This small molecule binds to this protein.
Small molecule (SMILES): O=c1[nH]cnc2c1ncn2[C@@H]1O[C@H](COP(=O)(O)O)[C@@H](O)[C@H]1O

Binding-site contacts:
Ligand atom O3P contacts residue SER388 of chain 1.H at 2.8 Å (h-bond).
Ligand atom O3P contacts residue TYR411 of chain 1.H at 2.6 Å (h-bond).
Ligand atom O6 contacts residue GLY413 of chain 1.H at 3.1 Å.
Ligand atom O3' contacts residue ASP364 of chain 1.H at 2.5 Å (salt-bridge).
Ligand atom O2' contacts residue ASP364 of chain 1.H at 2.6 Å (salt-bridge).
Ligand atom C3' contacts residue ASP364 of chain 1.H at 3.4 Å.
Ligand atom N1 contacts residue GLN441 of chain 1.H at 2.8 Å (h-bond).
Ligand atom O5' contacts residue GLY328 of chain 1.H at 3.3 Å.
Ligand atom O5' contacts residue GLY365 of chain 1.H at 3.4 Å.
Ligand atom O2' contacts residue ARG322 of chain 1.H at 3.4 Å (salt-bridge).
Ligand atom C2 contacts residue CYS331 of chain 1.H at 3.2 Å (hydrophobic).
Ligand atom O6 contacts residue SER416 of chain 1.H at 3.5 Å (h-bond).
Ligand atom P contacts residue SER388 of chain 1.H at 3.6 Å.
Ligand atom O3' contacts residue SER68 of chain 1.H at 2.6 Å (h-bond).
Ligand atom O6 contacts residue MET414 of chain 1.H at 3.2 Å (h-bond).
Ligand atom C3' contacts residue SER68 of chain 1.H at 3.3 Å.
Ligand atom N1 contacts residue NAD1 of chain 1.W at 3.5 Å.
Ligand atom O3' contacts residue ARG322 of chain 1.H at 3.1 Å (salt-bridge).
Ligand atom C5 contacts residue ILE330 of chain 1.H at 3.5 Å (hydrophobic).
Ligand atom C2' contacts residue ARG322 of chain 1.H at 3.5 Å.
Ligand atom O1P contacts residue GLY328 of chain 1.H at 3.4 Å.
Ligand atom O1P contacts residue GLY366 of chain 1.H at 2.9 Å (h-bond).
Ligand atom C6 contacts residue GLY413 of chain 1.H at 3.6 Å.
Ligand atom O6 contacts residue GLY415 of chain 1.H at 2.7 Å (h-bond).
Ligand atom C2 contacts residue NAD1 of chain 1.W at 3.1 Å.
Ligand atom O1P contacts residue SER388 of chain 1.H at 3.6 Å (h-bond).
Ligand atom C4 contacts residue ILE330 of chain 1.H at 3.5 Å (hydrophobic).
Ligand atom N3 contacts residue CYS331 of chain 1.H at 3.5 Å.
Ligand atom N7 contacts residue GLY413 of chain 1.H at 3.4 Å.
Ligand atom O2P contacts residue SER388 of chain 1.H at 3.3 Å (h-bond).
Ligand atom C2 contacts residue GLN441 of chain 1.H at 3.4 Å.
Ligand atom O2P contacts residue GLY387 of chain 1.H at 2.8 Å (h-bond).
Ligand atom O6 contacts residue GLY442 of chain 1.H at 3.4 Å.
Ligand atom C4' contacts residue ASP364 of chain 1.H at 3.4 Å.
Ligand atom O1P contacts residue SER329 of chain 1.H at 2.9 Å (h-bond).
Ligand atom O3P contacts residue SER329 of chain 1.H at 2.6 Å (h-bond).
Ligand atom C4 contacts residue NAD1 of chain 1.W at 3.5 Å.
Ligand atom N3 contacts residue NAD1 of chain 1.W at 3.1 Å (h-bond).
Ligand atom N7 contacts residue MET414 of chain 1.H at 2.9 Å (h-bond).
Ligand atom O2' contacts residue ASN303 of chain 1.H at 3.6 Å (h-bond).

Sequence of chain 1.H:
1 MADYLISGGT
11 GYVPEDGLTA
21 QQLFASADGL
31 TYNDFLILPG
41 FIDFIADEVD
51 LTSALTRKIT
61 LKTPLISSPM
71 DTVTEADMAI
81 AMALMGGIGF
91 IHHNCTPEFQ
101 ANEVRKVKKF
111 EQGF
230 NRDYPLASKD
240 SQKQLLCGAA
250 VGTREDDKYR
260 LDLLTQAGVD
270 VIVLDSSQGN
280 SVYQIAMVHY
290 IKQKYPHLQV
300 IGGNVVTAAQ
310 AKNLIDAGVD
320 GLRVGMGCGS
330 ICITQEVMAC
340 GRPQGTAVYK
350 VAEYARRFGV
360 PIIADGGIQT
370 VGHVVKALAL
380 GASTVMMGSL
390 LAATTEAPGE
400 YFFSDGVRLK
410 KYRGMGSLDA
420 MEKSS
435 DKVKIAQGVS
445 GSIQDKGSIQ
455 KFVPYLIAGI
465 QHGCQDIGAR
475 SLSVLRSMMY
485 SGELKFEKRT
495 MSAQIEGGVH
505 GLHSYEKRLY